A protein and the small-molecule ligand that binds it are described below.
Small molecule (SMILES): CC(=O)N[C@@H]1[C@@H](O)[C@H](O)[C@@H](CO)O[C@H]1O

Binding-site contacts:
Ligand atom C5 contacts residue ASN113 of chain 1.C at 3.6 Å.
Ligand atom C7 contacts residue TRP257 of chain 1.C at 4.5 Å (hydrophobic).
Ligand atom O5 contacts residue SER115 of chain 1.C at 3.9 Å.
Ligand atom O5 contacts residue TRP257 of chain 1.C at 3.9 Å.
Ligand atom O6 contacts residue SER115 of chain 1.C at 4.3 Å.
Ligand atom C1 contacts residue ASN113 of chain 1.C at 1.4 Å.
Ligand atom O6 contacts residue ALA116 of chain 1.C at 3.7 Å.
Ligand atom C1 contacts residue ALA116 of chain 1.C at 4.4 Å (hydrophobic).
Ligand atom O5 contacts residue ALA116 of chain 1.C at 3.7 Å.
Ligand atom N2 contacts residue ASN113 of chain 1.C at 3.0 Å (h-bond).
Ligand atom C1 contacts residue SER115 of chain 1.C at 3.7 Å.
Ligand atom C7 contacts residue ASN113 of chain 1.C at 3.9 Å.
Ligand atom O6 contacts residue LEU261 of chain 1.C at 3.3 Å.
Ligand atom C2 contacts residue TRP257 of chain 1.C at 4.0 Å (hydrophobic).
Ligand atom C1 contacts residue TRP257 of chain 1.C at 4.2 Å (hydrophobic).
Ligand atom C6 contacts residue LEU261 of chain 1.C at 3.7 Å (hydrophobic).
Ligand atom C2 contacts residue ASN113 of chain 1.C at 2.5 Å.
Ligand atom O5 contacts residue ASN113 of chain 1.C at 2.3 Å (h-bond).
Ligand atom C5 contacts residue SER115 of chain 1.C at 4.0 Å.
Ligand atom O7 contacts residue TRP257 of chain 1.C at 3.8 Å.
Ligand atom O7 contacts residue ASN113 of chain 1.C at 4.3 Å.
Ligand atom C3 contacts residue ASN113 of chain 1.C at 3.8 Å.
Ligand atom C4 contacts residue ASN113 of chain 1.C at 4.2 Å.
Ligand atom C6 contacts residue ALA116 of chain 1.C at 4.5 Å (hydrophobic).

Sequence of chain 1.C:
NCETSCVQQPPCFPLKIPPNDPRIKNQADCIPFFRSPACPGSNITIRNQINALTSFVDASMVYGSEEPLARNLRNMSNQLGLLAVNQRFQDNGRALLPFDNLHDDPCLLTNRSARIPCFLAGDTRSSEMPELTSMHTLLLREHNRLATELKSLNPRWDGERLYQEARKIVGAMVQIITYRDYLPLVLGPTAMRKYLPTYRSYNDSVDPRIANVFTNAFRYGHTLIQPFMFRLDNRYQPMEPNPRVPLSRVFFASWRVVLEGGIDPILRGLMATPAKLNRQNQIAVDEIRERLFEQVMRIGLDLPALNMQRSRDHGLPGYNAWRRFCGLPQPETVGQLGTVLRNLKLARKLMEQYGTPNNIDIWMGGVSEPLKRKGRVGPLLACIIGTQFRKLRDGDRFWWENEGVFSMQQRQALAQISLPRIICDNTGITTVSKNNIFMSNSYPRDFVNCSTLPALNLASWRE